This protein binds this small molecule.
Small molecule (SMILES): CC(=O)N[C@@H]1[C@@H](O)[C@H](O)[C@@H](CO)O[C@H]1O

Sequence of chain 50.B:
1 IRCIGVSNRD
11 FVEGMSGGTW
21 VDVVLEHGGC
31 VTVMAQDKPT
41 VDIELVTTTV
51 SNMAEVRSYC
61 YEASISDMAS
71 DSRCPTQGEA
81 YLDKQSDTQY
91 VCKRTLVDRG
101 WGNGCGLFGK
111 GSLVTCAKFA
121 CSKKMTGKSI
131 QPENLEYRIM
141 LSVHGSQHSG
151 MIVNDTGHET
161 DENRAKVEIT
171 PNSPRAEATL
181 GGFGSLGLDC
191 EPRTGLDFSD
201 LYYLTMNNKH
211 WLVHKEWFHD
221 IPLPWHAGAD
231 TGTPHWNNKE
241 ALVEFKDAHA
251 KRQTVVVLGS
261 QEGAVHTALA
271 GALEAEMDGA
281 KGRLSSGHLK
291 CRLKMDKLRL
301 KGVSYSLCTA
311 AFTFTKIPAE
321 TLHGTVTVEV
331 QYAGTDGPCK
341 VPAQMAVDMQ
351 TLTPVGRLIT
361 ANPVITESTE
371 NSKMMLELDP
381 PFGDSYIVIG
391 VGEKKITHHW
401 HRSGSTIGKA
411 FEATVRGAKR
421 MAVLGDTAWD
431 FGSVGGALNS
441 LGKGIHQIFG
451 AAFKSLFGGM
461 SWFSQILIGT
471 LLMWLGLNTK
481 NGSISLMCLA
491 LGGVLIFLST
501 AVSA

Binding-site contacts:
Ligand atom C5 contacts residue MET151 of chain 50.B at 4.1 Å (hydrophobic).
Ligand atom O3 contacts residue MET151 of chain 50.B at 4.2 Å.
Ligand atom O5 contacts residue MET151 of chain 50.B at 3.7 Å.
Ligand atom C4 contacts residue MET151 of chain 50.B at 3.5 Å (hydrophobic).
Ligand atom O5 contacts residue ASN154 of chain 50.B at 2.4 Å (h-bond).
Ligand atom C2 contacts residue MET151 of chain 50.B at 4.0 Å (hydrophobic).
Ligand atom C4 contacts residue ASN154 of chain 50.B at 4.2 Å.
Ligand atom C1 contacts residue MET151 of chain 50.B at 4.2 Å (hydrophobic).
Ligand atom C3 contacts residue MET151 of chain 50.B at 4.1 Å (hydrophobic).
Ligand atom C3 contacts residue ASN154 of chain 50.B at 3.9 Å.
Ligand atom C1 contacts residue ASN154 of chain 50.B at 1.4 Å.
Ligand atom O7 contacts residue ASN154 of chain 50.B at 4.3 Å.
Ligand atom C8 contacts residue ASN154 of chain 50.B at 3.0 Å.
Ligand atom C7 contacts residue ASN154 of chain 50.B at 3.4 Å.
Ligand atom C2 contacts residue ASN154 of chain 50.B at 2.5 Å.
Ligand atom O4 contacts residue MET151 of chain 50.B at 4.4 Å.
Ligand atom C5 contacts residue ASN154 of chain 50.B at 3.7 Å.
Ligand atom N2 contacts residue ASN154 of chain 50.B at 2.9 Å.